Sequence of chain 1.B:
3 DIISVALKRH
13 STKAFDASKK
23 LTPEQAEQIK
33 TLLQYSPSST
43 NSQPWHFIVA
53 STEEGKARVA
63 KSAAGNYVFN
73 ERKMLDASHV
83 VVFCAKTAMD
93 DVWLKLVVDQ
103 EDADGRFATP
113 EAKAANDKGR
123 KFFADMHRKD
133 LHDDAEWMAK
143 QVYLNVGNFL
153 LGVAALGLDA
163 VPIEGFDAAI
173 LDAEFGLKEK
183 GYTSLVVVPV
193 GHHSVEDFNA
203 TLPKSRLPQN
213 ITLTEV

Sequence of chain 1.A:
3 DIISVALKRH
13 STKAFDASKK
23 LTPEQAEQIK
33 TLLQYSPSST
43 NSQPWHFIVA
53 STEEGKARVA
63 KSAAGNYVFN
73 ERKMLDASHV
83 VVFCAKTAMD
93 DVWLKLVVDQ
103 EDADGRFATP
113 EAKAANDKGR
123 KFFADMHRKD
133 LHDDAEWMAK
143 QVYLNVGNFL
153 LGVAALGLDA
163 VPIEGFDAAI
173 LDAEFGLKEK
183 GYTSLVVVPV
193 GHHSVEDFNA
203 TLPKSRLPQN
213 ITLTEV

This small molecule binds to this protein.
Small molecule (SMILES): CC1=CC(C)=[N+]2C1=C(c1cc[n+](Cc3ccc([N+](=O)[O-])cc3)cc1)c1c(C)cc(C)n1[B-]2(F)F

Binding-site contacts:
Ligand atom C22 contacts residue ARG108 of chain 1.B at 3.5 Å.
Ligand atom C22 contacts residue FMN1 of chain 1.E at 3.9 Å.
Ligand atom C06 contacts residue PHE200 of chain 1.A at 3.4 Å (hydrophobic).
Ligand atom C19 contacts residue ASN118 of chain 1.B at 3.2 Å.
Ligand atom C27 contacts residue PHE109 of chain 1.B at 3.5 Å (hydrophobic).
Ligand atom C21 contacts residue FMN1 of chain 1.E at 4.0 Å.
Ligand atom C05 contacts residue PHE200 of chain 1.A at 4.1 Å (hydrophobic).
Ligand atom O33 contacts residue FMN1 of chain 1.E at 2.6 Å (h-bond).
Ligand atom C12 contacts residue PHE200 of chain 1.A at 3.4 Å (hydrophobic).
Ligand atom N26 contacts residue PHE109 of chain 1.B at 3.8 Å.
Ligand atom C04 contacts residue ARG108 of chain 1.B at 3.0 Å.
Ligand atom C29 contacts residue LEU204 of chain 1.A at 4.0 Å (hydrophobic).
Ligand atom C23 contacts residue GLU103 of chain 1.B at 3.2 Å.
Ligand atom C20 contacts residue ASN118 of chain 1.B at 3.7 Å.
Ligand atom C17 contacts residue PHE200 of chain 1.A at 3.7 Å (hydrophobic).
Ligand atom C06 contacts residue LYS15 of chain 1.A at 4.2 Å.
Ligand atom C25 contacts residue PHE109 of chain 1.B at 3.2 Å (hydrophobic).
Ligand atom C11 contacts residue PHE200 of chain 1.A at 3.4 Å (hydrophobic).
Ligand atom C04 contacts residue LEU204 of chain 1.A at 3.7 Å (hydrophobic).
Ligand atom N32 contacts residue FMN1 of chain 1.E at 2.8 Å (h-bond).
Ligand atom C27 contacts residue ARG108 of chain 1.B at 3.6 Å.
Ligand atom C23 contacts residue ARG108 of chain 1.B at 3.4 Å.
Ligand atom C24 contacts residue ASN118 of chain 1.B at 3.0 Å.
Ligand atom O33 contacts residue ASN43 of chain 1.B at 4.2 Å.
Ligand atom F01 contacts residue PHE200 of chain 1.A at 3.4 Å.
Ligand atom C23 contacts residue ASN118 of chain 1.B at 3.3 Å.
Ligand atom C28 contacts residue ARG108 of chain 1.B at 3.5 Å.
Ligand atom C22 contacts residue ASN118 of chain 1.B at 3.9 Å.
Ligand atom C24 contacts residue GLU103 of chain 1.B at 4.0 Å.
Ligand atom C10 contacts residue PHE200 of chain 1.A at 3.6 Å (hydrophobic).
Ligand atom O34 contacts residue LYS15 of chain 1.A at 3.4 Å (salt-bridge).
Ligand atom N16 contacts residue PHE200 of chain 1.A at 3.8 Å.
Ligand atom C30 contacts residue LEU204 of chain 1.A at 4.1 Å (hydrophobic).
Ligand atom C22 contacts residue GLU103 of chain 1.B at 3.6 Å.
Ligand atom C25 contacts residue ASN118 of chain 1.B at 3.3 Å.
Ligand atom O33 contacts residue THR42 of chain 1.B at 3.3 Å.
Ligand atom O34 contacts residue FMN1 of chain 1.E at 2.3 Å (h-bond).
Ligand atom C06 contacts residue ASN201 of chain 1.A at 3.3 Å.
Ligand atom C21 contacts residue ASN118 of chain 1.B at 4.0 Å.
Ligand atom C12 contacts residue ASN201 of chain 1.A at 4.2 Å.